Binding-site contacts:
Ligand atom C1' contacts residue ASN267 of chain 1.A at 3.5 Å.
Ligand atom O5' contacts residue GLY104 of chain 1.A at 3.3 Å (h-bond).
Ligand atom O3' contacts residue THR261 of chain 1.A at 3.4 Å (h-bond).
Ligand atom C1' contacts residue TYR259 of chain 1.A at 3.4 Å (hydrophobic).
Ligand atom OP1 contacts residue ALA103 of chain 1.A at 3.4 Å (h-bond).
Ligand atom OP1 contacts residue OXL1 of chain 1.O at 2.9 Å (h-bond).
Ligand atom O3' contacts residue NA1 of chain 1.E at 2.8 Å (h-bond).
Ligand atom OP1 contacts residue TRP101 of chain 1.A at 2.9 Å (h-bond).
Ligand atom O2 contacts residue TYR259 of chain 1.A at 3.3 Å.
Ligand atom P contacts residue MG1 of chain 1.I at 3.3 Å.
Ligand atom OP2 contacts residue LYS106 of chain 1.A at 3.0 Å (salt-bridge).
Ligand atom C4' contacts residue PHE260 of chain 1.A at 3.5 Å (hydrophobic).
Ligand atom OP1 contacts residue ASP188 of chain 1.A at 2.9 Å (salt-bridge).
Ligand atom C5' contacts residue OXL1 of chain 1.O at 3.2 Å.
Ligand atom OP1 contacts residue NA1 of chain 1.F at 2.4 Å (h-bond).
Ligand atom O3' contacts residue GLY102 of chain 1.A at 3.5 Å.
Ligand atom P contacts residue NA1 of chain 1.E at 3.2 Å.
Ligand atom O2 contacts residue TYR259 of chain 1.A at 2.6 Å (h-bond).
Ligand atom C5' contacts residue GLY104 of chain 1.A at 3.5 Å.
Ligand atom O3' contacts residue ARG179 of chain 1.A at 3.4 Å (salt-bridge).
Ligand atom O5' contacts residue OXL1 of chain 1.O at 3.2 Å (h-bond).
Ligand atom C1' contacts residue TYR259 of chain 1.A at 3.3 Å (hydrophobic).
Ligand atom OP2 contacts residue THR105 of chain 1.A at 3.4 Å (h-bond).
Ligand atom OP1 contacts residue ARG242 of chain 1.A at 2.8 Å (salt-bridge).
Ligand atom OP1 contacts residue LYS106 of chain 1.A at 3.5 Å (salt-bridge).
Ligand atom C2' contacts residue ASN267 of chain 1.A at 3.4 Å.
Ligand atom OP1 contacts residue MG1 of chain 1.I at 2.0 Å.
Ligand atom O2 contacts residue ASN267 of chain 1.A at 3.0 Å (h-bond).
Ligand atom OP1 contacts residue GLY104 of chain 1.A at 2.9 Å (h-bond).
Ligand atom O3' contacts residue PHE260 of chain 1.A at 3.5 Å (h-bond).
Ligand atom OP1 contacts residue THR107 of chain 1.A at 2.6 Å (h-bond).
Ligand atom C2' contacts residue GLY262 of chain 1.A at 3.4 Å.
Ligand atom OP1 contacts residue NA1 of chain 1.E at 2.5 Å (h-bond).
Ligand atom P contacts residue NA1 of chain 1.F at 3.4 Å.
Ligand atom O3' contacts residue GLY262 of chain 1.A at 3.3 Å.
Ligand atom C2' contacts residue TYR259 of chain 1.A at 3.2 Å (hydrophobic).
Ligand atom OP1 contacts residue GLY102 of chain 1.A at 2.7 Å (h-bond).
Ligand atom O3' contacts residue TRP101 of chain 1.A at 3.2 Å (h-bond).
Ligand atom OP1 contacts residue ASP186 of chain 1.A at 2.9 Å (salt-bridge).
Ligand atom O3' contacts residue OXL1 of chain 1.O at 3.1 Å (h-bond).

Sequence of chain 1.A:
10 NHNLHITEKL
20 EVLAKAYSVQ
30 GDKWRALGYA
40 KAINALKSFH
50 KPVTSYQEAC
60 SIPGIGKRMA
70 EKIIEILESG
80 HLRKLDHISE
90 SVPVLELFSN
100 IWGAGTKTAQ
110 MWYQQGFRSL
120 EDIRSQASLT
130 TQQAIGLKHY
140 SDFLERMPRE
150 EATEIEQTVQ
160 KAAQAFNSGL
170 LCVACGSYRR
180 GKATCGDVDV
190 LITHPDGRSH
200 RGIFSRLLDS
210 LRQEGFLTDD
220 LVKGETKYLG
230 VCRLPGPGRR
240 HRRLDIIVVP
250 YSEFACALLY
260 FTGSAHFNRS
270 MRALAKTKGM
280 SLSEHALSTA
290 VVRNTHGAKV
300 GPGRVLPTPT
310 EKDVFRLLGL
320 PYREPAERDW

A protein and the small-molecule ligand that binds it are described below.
Small molecule (SMILES): Cc1cn([C@H]2C[C@H](O[P](=O)(O)OC[C@H]3O[C@@H](n4cnc5c(N)ncnc54)C[C@@H]3O[P](=O)(O)OC[C@H]3O[C@@H](n4ccc(N)nc4=O)C[C@@H]3O[P](=O)(O)OC[C@H]3O[C@@H](n4cc(C)c(=O)[nH]c4=O)C[C@@H]3O)[C@@H](CO[P](=O)(O)O[C@H]3C[C@H](n4cnc5c(=O)nc(N)[nH]c54)O[C@@H]3CO[P](=O)(O)O[C@H]3C[C@H](n4cnc5c(N)ncnc54)O[C@@H]3CO[P](=O)(O)O[C@H]3C[C@H](n4ccc(N)nc4=O)O[C@@H]3CO)O2)c(=O)[nH]c1=O